Binding-site contacts:
Ligand atom C61 contacts residue ALA2 of chain 2.A at 3.6 Å (hydrophobic).
Ligand atom N11 contacts residue C2E1 of chain 2.E at 3.4 Å (h-bond).
Ligand atom O61 contacts residue C2E1 of chain 2.E at 3.4 Å.
Ligand atom C5 contacts residue C2E1 of chain 2.E at 3.5 Å.
Ligand atom N2 contacts residue C2E1 of chain 2.E at 3.5 Å (h-bond).
Ligand atom N7 contacts residue C2E1 of chain 2.E at 3.5 Å (h-bond).
Ligand atom N2 contacts residue SER75 of chain 2.A at 3.4 Å.
Ligand atom C6 contacts residue C2E1 of chain 2.E at 3.5 Å.
Ligand atom C51 contacts residue C2E1 of chain 2.E at 3.3 Å.
Ligand atom N9 contacts residue ARG82 of chain 2.A at 3.0 Å (salt-bridge).
Ligand atom O61 contacts residue ALA2 of chain 2.A at 2.9 Å (h-bond).
Ligand atom O21 contacts residue C2E1 of chain 2.E at 2.5 Å (h-bond).
Ligand atom O6 contacts residue ARG8 of chain 2.A at 2.8 Å (salt-bridge).
Ligand atom C1' contacts residue ARG82 of chain 2.A at 3.3 Å.
Ligand atom N11 contacts residue ALA2 of chain 2.A at 2.7 Å (h-bond).
Ligand atom O2P contacts residue ARG4 of chain 2.A at 2.9 Å (salt-bridge).
Ligand atom C3A contacts residue C2E1 of chain 2.E at 3.2 Å.
Ligand atom N7 contacts residue ARG8 of chain 2.A at 2.8 Å (salt-bridge).
Ligand atom C81 contacts residue C2E1 of chain 2.E at 3.5 Å.
Ligand atom C61 contacts residue C2E1 of chain 2.E at 3.4 Å.
Ligand atom N71 contacts residue C2E1 of chain 2.E at 3.2 Å (h-bond).
Ligand atom N21 contacts residue ALA2 of chain 2.A at 3.3 Å (h-bond).
Ligand atom C8 contacts residue C2E1 of chain 2.E at 3.4 Å.
Ligand atom C41 contacts residue GLU1 of chain 2.A at 3.2 Å.
Ligand atom O4' contacts residue ARG82 of chain 2.A at 3.1 Å (salt-bridge).
Ligand atom O61 contacts residue GLU1 of chain 2.A at 3.5 Å.
Ligand atom C41 contacts residue C2E1 of chain 2.E at 3.3 Å.
Ligand atom N31 contacts residue GLU1 of chain 2.A at 3.5 Å (salt-bridge).
Ligand atom C8 contacts residue ARG82 of chain 2.A at 3.1 Å.
Ligand atom N21 contacts residue ARG4 of chain 2.A at 3.4 Å (salt-bridge).
Ligand atom C4 contacts residue ARG82 of chain 2.A at 3.5 Å.
Ligand atom N91 contacts residue GLU1 of chain 2.A at 3.6 Å.
Ligand atom N91 contacts residue C2E1 of chain 2.E at 3.3 Å (h-bond).
Ligand atom C2 contacts residue C2E1 of chain 2.E at 3.5 Å.
Ligand atom C21 contacts residue ALA2 of chain 2.A at 3.4 Å (hydrophobic).
Ligand atom C21 contacts residue C2E1 of chain 2.E at 3.6 Å.
Ligand atom O6 contacts residue C2E1 of chain 2.E at 3.2 Å.
Ligand atom C2A contacts residue C2E1 of chain 2.E at 3.3 Å.
Ligand atom C51 contacts residue GLU1 of chain 2.A at 3.4 Å.
Ligand atom N1 contacts residue C2E1 of chain 2.E at 2.7 Å (h-bond).

Sequence of chain 2.A:
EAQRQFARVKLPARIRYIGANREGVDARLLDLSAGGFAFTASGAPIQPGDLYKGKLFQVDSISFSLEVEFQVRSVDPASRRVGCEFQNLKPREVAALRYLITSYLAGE

This protein binds this small molecule.
Small molecule (SMILES): Nc1nc2c(ncn2[C@@H]2O[C@@H]3CO[P](=O)(O)O[C@H]4[C@@H](O)[C@H](n5cnc6c(=O)[nH]c(N)nc65)O[C@@H]4CO[P](=O)(O)O[C@H]3[C@H]2O)c(=O)[nH]1